Binding-site contacts:
Ligand atom N2 contacts residue THR156 of chain 11.C at 3.6 Å (h-bond).
Ligand atom C1 contacts residue THR156 of chain 11.C at 3.6 Å.
Ligand atom N2 contacts residue ASN154 of chain 11.C at 3.8 Å.
Ligand atom C8 contacts residue ASN154 of chain 11.C at 3.6 Å.
Ligand atom C8 contacts residue THR156 of chain 11.C at 4.0 Å.
Ligand atom O5 contacts residue ASN154 of chain 11.C at 4.0 Å.
Ligand atom C2 contacts residue THR156 of chain 11.C at 4.2 Å.
Ligand atom C7 contacts residue ASN154 of chain 11.C at 3.3 Å.
Ligand atom O7 contacts residue ASN154 of chain 11.C at 2.6 Å (h-bond).
Ligand atom C7 contacts residue THR156 of chain 11.C at 3.9 Å.
Ligand atom C1 contacts residue ASN154 of chain 11.C at 3.4 Å.
Ligand atom C2 contacts residue ASN154 of chain 11.C at 3.5 Å.
Ligand atom O6 contacts residue MET151 of chain 11.C at 3.4 Å.
Ligand atom C6 contacts residue MET151 of chain 11.C at 4.5 Å (hydrophobic).

This small molecule binds to this protein.
Small molecule (SMILES): CC(=O)N[C@H]1[C@H](O[C@H]2[C@H](O)[C@@H](NC(C)=O)CO[C@@H]2CO)O[C@H](CO)[C@@H](O)[C@@H]1O

Sequence of chain 11.C:
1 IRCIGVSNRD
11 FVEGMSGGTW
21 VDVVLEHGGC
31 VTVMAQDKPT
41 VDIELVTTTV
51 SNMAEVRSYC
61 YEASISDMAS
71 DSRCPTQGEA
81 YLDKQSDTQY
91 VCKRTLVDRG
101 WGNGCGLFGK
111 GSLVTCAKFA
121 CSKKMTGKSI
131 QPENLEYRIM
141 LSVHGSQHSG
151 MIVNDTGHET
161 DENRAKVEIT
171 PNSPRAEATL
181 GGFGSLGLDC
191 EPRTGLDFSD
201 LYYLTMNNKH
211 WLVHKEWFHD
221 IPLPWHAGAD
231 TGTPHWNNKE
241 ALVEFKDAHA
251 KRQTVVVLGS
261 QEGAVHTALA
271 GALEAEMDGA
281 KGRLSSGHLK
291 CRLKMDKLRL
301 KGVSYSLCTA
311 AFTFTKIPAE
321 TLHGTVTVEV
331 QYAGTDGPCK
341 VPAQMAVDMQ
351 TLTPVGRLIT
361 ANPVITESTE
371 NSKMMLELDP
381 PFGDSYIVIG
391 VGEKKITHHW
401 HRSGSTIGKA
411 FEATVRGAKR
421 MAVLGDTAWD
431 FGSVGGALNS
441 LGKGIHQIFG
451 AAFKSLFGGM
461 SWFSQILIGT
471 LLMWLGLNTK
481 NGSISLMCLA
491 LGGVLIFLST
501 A